Sequence of chain 1.A:
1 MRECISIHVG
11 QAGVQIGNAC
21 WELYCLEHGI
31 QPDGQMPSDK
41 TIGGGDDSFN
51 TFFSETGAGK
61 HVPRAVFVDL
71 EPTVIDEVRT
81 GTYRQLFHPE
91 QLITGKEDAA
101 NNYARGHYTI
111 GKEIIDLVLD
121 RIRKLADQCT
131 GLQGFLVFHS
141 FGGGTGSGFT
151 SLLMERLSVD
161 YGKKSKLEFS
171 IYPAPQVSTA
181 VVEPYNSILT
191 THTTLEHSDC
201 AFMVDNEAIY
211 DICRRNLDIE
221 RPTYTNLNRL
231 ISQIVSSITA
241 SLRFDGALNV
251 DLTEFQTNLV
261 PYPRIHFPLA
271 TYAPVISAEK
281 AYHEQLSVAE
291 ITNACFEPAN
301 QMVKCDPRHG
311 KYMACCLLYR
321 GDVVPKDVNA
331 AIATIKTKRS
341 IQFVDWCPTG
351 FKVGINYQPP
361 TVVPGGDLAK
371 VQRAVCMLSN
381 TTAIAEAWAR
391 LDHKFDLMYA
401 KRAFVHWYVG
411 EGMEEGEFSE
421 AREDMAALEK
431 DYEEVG

Binding-site contacts:
Ligand atom O1 contacts residue ALA352 of chain 1.B at 3.9 Å.
Ligand atom O contacts residue ASN256 of chain 1.B at 3.8 Å.
Ligand atom C12 contacts residue LEU253 of chain 1.B at 3.8 Å (hydrophobic).
Ligand atom C10 contacts residue ILE368 of chain 1.B at 3.6 Å (hydrophobic).
Ligand atom N1 contacts residue LYS252 of chain 1.B at 3.9 Å.
Ligand atom O2 contacts residue CYS239 of chain 1.B at 3.7 Å.
Ligand atom C10 contacts residue ILE316 of chain 1.B at 3.5 Å (hydrophobic).
Ligand atom C15 contacts residue ASN256 of chain 1.B at 3.7 Å.
Ligand atom C8 contacts residue ALA352 of chain 1.B at 3.7 Å (hydrophobic).
Ligand atom C5 contacts residue ALA248 of chain 1.B at 3.9 Å (hydrophobic).
Ligand atom O4 contacts residue VAL181 of chain 1.A at 3.8 Å.
Ligand atom C14 contacts residue THR179 of chain 1.A at 3.1 Å.
Ligand atom C13 contacts residue LEU253 of chain 1.B at 3.6 Å (hydrophobic).
Ligand atom C12 contacts residue LEU240 of chain 1.B at 3.7 Å (hydrophobic).
Ligand atom C15 contacts residue THR179 of chain 1.A at 3.6 Å.
Ligand atom C contacts residue MET257 of chain 1.B at 3.8 Å (hydrophobic).
Ligand atom C14 contacts residue ASN256 of chain 1.B at 3.9 Å.
Ligand atom C contacts residue VAL313 of chain 1.B at 3.5 Å (hydrophobic).
Ligand atom C3 contacts residue ASN256 of chain 1.B at 3.6 Å.
Ligand atom O contacts residue LYS350 of chain 1.B at 3.4 Å.
Ligand atom C8 contacts residue LYS350 of chain 1.B at 3.6 Å.
Ligand atom O4 contacts residue THR179 of chain 1.A at 3.2 Å (h-bond).
Ligand atom C4 contacts residue ASN256 of chain 1.B at 3.8 Å.
Ligand atom O4 contacts residue LYS350 of chain 1.B at 3.4 Å.
Ligand atom O2 contacts residue ILE316 of chain 1.B at 3.3 Å.
Ligand atom C13 contacts residue ALA248 of chain 1.B at 3.6 Å (hydrophobic).
Ligand atom C contacts residue ASN348 of chain 1.B at 3.6 Å.
Ligand atom C1 contacts residue ASN256 of chain 1.B at 3.5 Å.
Ligand atom C15 contacts residue LYS350 of chain 1.B at 3.4 Å.
Ligand atom C2 contacts residue ASN256 of chain 1.B at 3.4 Å.
Ligand atom C14 contacts residue LYS350 of chain 1.B at 3.7 Å.
Ligand atom C1 contacts residue LYS350 of chain 1.B at 3.4 Å.
Ligand atom O4 contacts residue ALA180 of chain 1.A at 3.9 Å.
Ligand atom O3 contacts residue LEU253 of chain 1.B at 3.8 Å.
Ligand atom C contacts residue VAL181 of chain 1.A at 3.8 Å (hydrophobic).
Ligand atom O contacts residue VAL181 of chain 1.A at 3.3 Å.
Ligand atom N contacts residue LEU246 of chain 1.B at 3.8 Å.
Ligand atom N1 contacts residue LEU253 of chain 1.B at 3.9 Å.
Ligand atom C11 contacts residue LEU253 of chain 1.B at 3.6 Å (hydrophobic).
Ligand atom C contacts residue ASN256 of chain 1.B at 3.4 Å.

Sequence of chain 1.B:
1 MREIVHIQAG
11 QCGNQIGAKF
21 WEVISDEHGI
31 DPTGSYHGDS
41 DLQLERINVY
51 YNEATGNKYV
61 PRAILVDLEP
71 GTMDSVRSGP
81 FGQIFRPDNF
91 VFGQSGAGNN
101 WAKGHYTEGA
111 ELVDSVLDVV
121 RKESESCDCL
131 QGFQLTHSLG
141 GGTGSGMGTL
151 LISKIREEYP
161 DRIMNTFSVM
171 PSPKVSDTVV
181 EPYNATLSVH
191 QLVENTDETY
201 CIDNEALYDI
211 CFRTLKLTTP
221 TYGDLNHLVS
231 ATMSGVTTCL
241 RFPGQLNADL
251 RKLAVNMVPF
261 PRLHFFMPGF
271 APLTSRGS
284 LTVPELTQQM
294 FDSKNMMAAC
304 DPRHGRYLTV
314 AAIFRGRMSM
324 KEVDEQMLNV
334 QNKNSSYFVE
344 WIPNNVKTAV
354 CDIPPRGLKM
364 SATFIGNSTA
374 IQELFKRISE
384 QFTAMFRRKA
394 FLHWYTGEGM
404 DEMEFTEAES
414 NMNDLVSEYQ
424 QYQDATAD

This small molecule binds to this protein.
Small molecule (SMILES): COc1ccc(/N=N\c2cc(OC)c(OC)c(OC)c2)cc1O